A small-molecule ligand and the protein it binds are described below.
Small molecule (SMILES): CC1(C)S[C@H]([C@H](NC(=O)[C@H](N)c2ccccc2)C(=O)O)N[C@H]1C(=O)O

Binding-site contacts:
Ligand atom C13 contacts residue OH1 of chain 1.J at 3.5 Å.
Ligand atom C13 contacts residue ASP96 of chain 1.B at 3.4 Å.
Ligand atom C2 contacts residue LYS183 of chain 1.B at 3.4 Å.
Ligand atom C14 contacts residue OH1 of chain 1.J at 3.4 Å.
Ligand atom C2 contacts residue ZN1 of chain 1.I at 3.0 Å.
Ligand atom C16 contacts residue ZN1 of chain 1.I at 3.6 Å.
Ligand atom OXT contacts residue ZN1 of chain 1.G at 2.3 Å.
Ligand atom O3 contacts residue ASP96 of chain 1.B at 3.5 Å (salt-bridge).
Ligand atom O3 contacts residue TRP65 of chain 1.B at 3.5 Å.
Ligand atom C2 contacts residue HIS161 of chain 1.B at 3.8 Å.
Ligand atom O4 contacts residue ASN192 of chain 1.B at 3.0 Å (h-bond).
Ligand atom O2 contacts residue LYS183 of chain 1.B at 3.3 Å (salt-bridge).
Ligand atom OXT contacts residue HIS94 of chain 1.B at 2.9 Å (h-bond).
Ligand atom N3 contacts residue ASP96 of chain 1.B at 3.1 Å (salt-bridge).
Ligand atom N3 contacts residue OH1 of chain 1.J at 3.0 Å (h-bond).
Ligand atom O3 contacts residue GLN95 of chain 1.B at 3.4 Å.
Ligand atom N3 contacts residue ZN1 of chain 1.I at 2.2 Å.
Ligand atom O4 contacts residue HIS94 of chain 1.B at 3.8 Å.
Ligand atom C15 contacts residue ZN1 of chain 1.G at 3.2 Å.
Ligand atom C10 contacts residue LEU37 of chain 1.B at 3.6 Å (hydrophobic).
Ligand atom C13 contacts residue ZN1 of chain 1.I at 3.3 Å.
Ligand atom N3 contacts residue HIS222 of chain 1.B at 3.6 Å (h-bond).
Ligand atom C2 contacts residue HIS222 of chain 1.B at 3.8 Å.
Ligand atom O1 contacts residue LYS183 of chain 1.B at 2.8 Å (salt-bridge).
Ligand atom OXT contacts residue HIS161 of chain 1.B at 2.8 Å.
Ligand atom O1 contacts residue GLY191 of chain 1.B at 3.4 Å.
Ligand atom C16 contacts residue HIS222 of chain 1.B at 3.3 Å.
Ligand atom C15 contacts residue OH1 of chain 1.J at 3.5 Å.
Ligand atom C1 contacts residue ASN192 of chain 1.B at 3.7 Å.
Ligand atom O2 contacts residue HIS222 of chain 1.B at 3.0 Å (h-bond).
Ligand atom O2 contacts residue CYS180 of chain 1.B at 3.2 Å.
Ligand atom O1 contacts residue ASN192 of chain 1.B at 3.0 Å (h-bond).
Ligand atom C11 contacts residue TRP65 of chain 1.B at 3.6 Å (hydrophobic).
Ligand atom O2 contacts residue ZN1 of chain 1.I at 2.1 Å.
Ligand atom N2 contacts residue GLN95 of chain 1.B at 2.9 Å (h-bond).
Ligand atom C9 contacts residue MET39 of chain 1.B at 3.3 Å (hydrophobic).
Ligand atom C14 contacts residue ASP96 of chain 1.B at 3.8 Å.
Ligand atom C15 contacts residue HIS94 of chain 1.B at 3.4 Å.
Ligand atom C12 contacts residue ZN1 of chain 1.I at 3.0 Å.
Ligand atom OXT contacts residue OH1 of chain 1.J at 2.9 Å (h-bond).

Sequence of chain 1.B:
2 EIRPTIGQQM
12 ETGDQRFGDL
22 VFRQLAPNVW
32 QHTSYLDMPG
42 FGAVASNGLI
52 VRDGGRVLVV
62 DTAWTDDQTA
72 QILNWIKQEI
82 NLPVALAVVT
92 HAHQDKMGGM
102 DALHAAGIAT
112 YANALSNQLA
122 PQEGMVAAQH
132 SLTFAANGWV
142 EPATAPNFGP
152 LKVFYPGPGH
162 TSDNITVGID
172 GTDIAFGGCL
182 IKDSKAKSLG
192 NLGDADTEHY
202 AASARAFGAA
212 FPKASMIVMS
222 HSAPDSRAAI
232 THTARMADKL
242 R